This small molecule binds to this protein.
Small molecule (SMILES): O[C@@H]1[C@@H](O)[C@H](O)OC[C@H]1O

Binding-site contacts:
Ligand atom O4 contacts residue GLY212 of chain 1.A at 4.4 Å.
Ligand atom C5 contacts residue TYR211 of chain 1.A at 4.5 Å (hydrophobic).
Ligand atom C4 contacts residue GLY212 of chain 1.A at 4.5 Å.
Ligand atom C4 contacts residue ALA209 of chain 1.A at 3.6 Å (hydrophobic).
Ligand atom O4 contacts residue ALA209 of chain 1.A at 2.9 Å (h-bond).
Ligand atom C1 contacts residue LYS210 of chain 1.A at 4.5 Å.
Ligand atom C3 contacts residue ALA209 of chain 1.A at 3.8 Å (hydrophobic).
Ligand atom C5 contacts residue GLY212 of chain 1.A at 3.2 Å.
Ligand atom O5 contacts residue GLY212 of chain 1.A at 4.0 Å.
Ligand atom C5 contacts residue ALA209 of chain 1.A at 3.6 Å (hydrophobic).

Sequence of chain 1.A:
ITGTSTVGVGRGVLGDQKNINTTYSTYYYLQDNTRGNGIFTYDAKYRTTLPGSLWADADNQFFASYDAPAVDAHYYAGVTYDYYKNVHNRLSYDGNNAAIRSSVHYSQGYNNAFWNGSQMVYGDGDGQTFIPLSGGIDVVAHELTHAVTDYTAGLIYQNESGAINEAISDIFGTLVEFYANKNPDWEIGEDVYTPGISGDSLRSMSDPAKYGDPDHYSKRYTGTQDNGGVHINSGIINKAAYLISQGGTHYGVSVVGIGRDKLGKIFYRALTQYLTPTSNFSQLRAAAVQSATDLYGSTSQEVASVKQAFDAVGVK